Sequence of chain 1.B:
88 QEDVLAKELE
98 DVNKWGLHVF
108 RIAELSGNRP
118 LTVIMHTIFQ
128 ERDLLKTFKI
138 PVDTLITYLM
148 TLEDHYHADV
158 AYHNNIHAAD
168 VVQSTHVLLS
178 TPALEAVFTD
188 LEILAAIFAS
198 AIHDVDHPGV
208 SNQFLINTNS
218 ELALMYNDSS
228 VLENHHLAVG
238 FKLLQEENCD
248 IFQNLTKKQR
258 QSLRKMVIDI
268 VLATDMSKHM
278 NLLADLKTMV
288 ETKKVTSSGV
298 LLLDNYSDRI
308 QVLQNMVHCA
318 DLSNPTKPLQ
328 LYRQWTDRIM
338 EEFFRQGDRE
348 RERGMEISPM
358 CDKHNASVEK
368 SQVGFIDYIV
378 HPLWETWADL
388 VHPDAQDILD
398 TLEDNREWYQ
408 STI

A small-molecule ligand and the protein it binds are described below.
Small molecule (SMILES): COc1c(OCC2CC2)cc2oc3cc4c(c(OCc5ccncc5)c3c(=O)c2c1CC=C(C)C)C=CC(C)(C)O4

Binding-site contacts:
Ligand atom C3 contacts residue PHE372 of chain 1.B at 3.7 Å (hydrophobic).
Ligand atom C8 contacts residue MET357 of chain 1.B at 3.9 Å (hydrophobic).
Ligand atom C30 contacts residue PHE372 of chain 1.B at 3.7 Å (hydrophobic).
Ligand atom O15 contacts residue ILE336 of chain 1.B at 3.5 Å.
Ligand atom C37 contacts residue MET273 of chain 1.B at 3.5 Å (hydrophobic).
Ligand atom O7 contacts residue PHE372 of chain 1.B at 3.4 Å.
Ligand atom C27 contacts residue MET273 of chain 1.B at 3.8 Å (hydrophobic).
Ligand atom O7 contacts residue MET357 of chain 1.B at 3.4 Å.
Ligand atom C28 contacts residue MET273 of chain 1.B at 3.4 Å (hydrophobic).
Ligand atom C11 contacts residue GLN369 of chain 1.B at 3.5 Å.
Ligand atom C21 contacts residue TRP332 of chain 1.B at 3.7 Å (hydrophobic).
Ligand atom C37 contacts residue ASP318 of chain 1.B at 3.4 Å.
Ligand atom C12 contacts residue GLN369 of chain 1.B at 3.8 Å.
Ligand atom C39 contacts residue GLY371 of chain 1.B at 3.5 Å.
Ligand atom O31 contacts residue PHE372 of chain 1.B at 3.8 Å.
Ligand atom C21 contacts residue ASN321 of chain 1.B at 3.8 Å.
Ligand atom N36 contacts residue MET273 of chain 1.B at 3.3 Å.
Ligand atom C26 contacts residue MET273 of chain 1.B at 3.4 Å (hydrophobic).
Ligand atom C30 contacts residue GLY371 of chain 1.B at 3.7 Å.
Ligand atom C10 contacts residue PHE372 of chain 1.B at 3.4 Å (hydrophobic).
Ligand atom C39 contacts residue SER368 of chain 1.B at 3.5 Å.
Ligand atom C21 contacts residue THR333 of chain 1.B at 3.8 Å.
Ligand atom C4 contacts residue PHE372 of chain 1.B at 3.3 Å (hydrophobic).
Ligand atom C28 contacts residue ILE376 of chain 1.B at 3.8 Å (hydrophobic).
Ligand atom C13 contacts residue PHE372 of chain 1.B at 3.8 Å (hydrophobic).
Ligand atom C17 contacts residue TYR159 of chain 1.B at 3.6 Å (hydrophobic).
Ligand atom C4 contacts residue MET357 of chain 1.B at 3.5 Å (hydrophobic).
Ligand atom C9 contacts residue PHE372 of chain 1.B at 3.6 Å (hydrophobic).
Ligand atom C5 contacts residue PHE372 of chain 1.B at 3.4 Å (hydrophobic).
Ligand atom C35 contacts residue MET273 of chain 1.B at 3.5 Å (hydrophobic).
Ligand atom C14 contacts residue PHE372 of chain 1.B at 3.7 Å (hydrophobic).
Ligand atom C3 contacts residue MET357 of chain 1.B at 3.5 Å (hydrophobic).
Ligand atom C21 contacts residue ILE336 of chain 1.B at 3.7 Å (hydrophobic).
Ligand atom C11 contacts residue PHE372 of chain 1.B at 3.6 Å (hydrophobic).
Ligand atom C38 contacts residue MET273 of chain 1.B at 3.9 Å (hydrophobic).
Ligand atom C17 contacts residue ASN321 of chain 1.B at 3.6 Å.
Ligand atom C20 contacts residue GLN369 of chain 1.B at 3.7 Å.
Ligand atom O15 contacts residue GLN369 of chain 1.B at 3.0 Å (h-bond).
Ligand atom C39 contacts residue PHE372 of chain 1.B at 3.5 Å (hydrophobic).
Ligand atom C8 contacts residue PHE372 of chain 1.B at 3.6 Å (hydrophobic).